Sequence of chain 1.G:
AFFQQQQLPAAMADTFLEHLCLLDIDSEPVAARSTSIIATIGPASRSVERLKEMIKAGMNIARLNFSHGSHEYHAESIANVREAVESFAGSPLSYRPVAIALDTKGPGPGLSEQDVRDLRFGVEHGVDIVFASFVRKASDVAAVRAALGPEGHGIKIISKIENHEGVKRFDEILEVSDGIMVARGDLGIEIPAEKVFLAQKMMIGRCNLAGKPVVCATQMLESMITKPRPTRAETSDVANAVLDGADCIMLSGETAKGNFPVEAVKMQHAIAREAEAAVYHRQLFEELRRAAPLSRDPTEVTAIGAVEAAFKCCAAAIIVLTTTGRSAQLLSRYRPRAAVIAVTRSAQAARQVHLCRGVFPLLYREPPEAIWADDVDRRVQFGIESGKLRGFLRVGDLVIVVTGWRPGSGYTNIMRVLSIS

Binding-site contacts:
Ligand atom C4 contacts residue GLY434 of chain 1.G at 3.4 Å.
Ligand atom O1P contacts residue PRO433 of chain 1.G at 3.6 Å.
Ligand atom O3P contacts residue ARG405 of chain 1.G at 2.8 Å (salt-bridge).
Ligand atom O2 contacts residue GLY430 of chain 1.G at 3.3 Å (h-bond).
Ligand atom O5P contacts residue SER353 of chain 1.G at 2.6 Å (h-bond).
Ligand atom O5 contacts residue LEU347 of chain 1.G at 3.7 Å.
Ligand atom O4 contacts residue TYR437 of chain 1.G at 2.8 Å (h-bond).
Ligand atom C4 contacts residue THR438 of chain 1.G at 3.8 Å.
Ligand atom P2 contacts residue THR349 of chain 1.G at 3.7 Å.
Ligand atom C6 contacts residue LEU347 of chain 1.G at 3.6 Å (hydrophobic).
Ligand atom O3P contacts residue TRP398 of chain 1.G at 2.7 Å (h-bond).
Ligand atom O4 contacts residue GLY434 of chain 1.G at 2.7 Å (h-bond).
Ligand atom O4P contacts residue THR348 of chain 1.G at 3.5 Å (h-bond).
Ligand atom O5P contacts residue THR348 of chain 1.G at 2.6 Å (h-bond).
Ligand atom O4P contacts residue THR350 of chain 1.G at 2.7 Å (h-bond).
Ligand atom O6P contacts residue GLY436 of chain 1.G at 2.8 Å (h-bond).
Ligand atom P1 contacts residue ARG405 of chain 1.G at 3.6 Å.
Ligand atom P2 contacts residue SER435 of chain 1.G at 3.4 Å.
Ligand atom O1P contacts residue GLY434 of chain 1.G at 2.8 Å (h-bond).
Ligand atom O6P contacts residue SER353 of chain 1.G at 3.7 Å.
Ligand atom C5 contacts residue GLY434 of chain 1.G at 3.5 Å.
Ligand atom O6P contacts residue SER435 of chain 1.G at 3.1 Å (h-bond).
Ligand atom O4P contacts residue SER435 of chain 1.G at 2.7 Å (h-bond).
Ligand atom O2P contacts residue ARG405 of chain 1.G at 2.7 Å (salt-bridge).
Ligand atom C3 contacts residue GLY434 of chain 1.G at 3.5 Å.
Ligand atom O2 contacts residue LEU347 of chain 1.G at 3.6 Å.
Ligand atom O4P contacts residue THR349 of chain 1.G at 3.2 Å (h-bond).
Ligand atom O3 contacts residue GLY430 of chain 1.G at 3.0 Å.
Ligand atom O6 contacts residue THR348 of chain 1.G at 3.5 Å.
Ligand atom C3 contacts residue ARG432 of chain 1.G at 3.4 Å.
Ligand atom P2 contacts residue SER353 of chain 1.G at 3.6 Å.
Ligand atom O4 contacts residue GLY436 of chain 1.G at 3.6 Å.
Ligand atom P2 contacts residue THR348 of chain 1.G at 3.5 Å.
Ligand atom O4 contacts residue THR438 of chain 1.G at 3.3 Å (h-bond).
Ligand atom O3 contacts residue ARG432 of chain 1.G at 2.8 Å (salt-bridge).
Ligand atom O6 contacts residue THR349 of chain 1.G at 3.1 Å (h-bond).
Ligand atom C6 contacts residue SER353 of chain 1.G at 3.8 Å.
Ligand atom O2P contacts residue THR349 of chain 1.G at 3.7 Å.
Ligand atom C6 contacts residue THR438 of chain 1.G at 3.4 Å.
Ligand atom O1 contacts residue GLY434 of chain 1.G at 3.6 Å.

This protein binds this small molecule.
Small molecule (SMILES): O=P(O)(O)OC[C@H]1O[C@](O)(COP(=O)(O)O)[C@@H](O)[C@@H]1O